Binding-site contacts:
Ligand atom C1 contacts residue THR261 of chain 1.D at 3.9 Å.
Ligand atom C6 contacts residue CYS262 of chain 1.D at 3.6 Å (hydrophobic).
Ligand atom C6 contacts residue THR261 of chain 1.D at 4.4 Å.
Ligand atom C5 contacts residue THR261 of chain 1.D at 4.0 Å.
Ligand atom O7 contacts residue THR255 of chain 1.D at 4.3 Å.
Ligand atom N2 contacts residue ASN259 of chain 1.D at 2.9 Å (h-bond).
Ligand atom C3 contacts residue ASN259 of chain 1.D at 3.8 Å.
Ligand atom C8 contacts residue ASN259 of chain 1.D at 4.0 Å.
Ligand atom C5 contacts residue CYS262 of chain 1.D at 4.2 Å (hydrophobic).
Ligand atom C7 contacts residue ASN259 of chain 1.D at 3.7 Å.
Ligand atom O5 contacts residue ASN259 of chain 1.D at 2.3 Å (h-bond).
Ligand atom C1 contacts residue ASN259 of chain 1.D at 1.4 Å.
Ligand atom O5 contacts residue CYS262 of chain 1.D at 3.7 Å.
Ligand atom C4 contacts residue ASN259 of chain 1.D at 4.2 Å.
Ligand atom C5 contacts residue ASN259 of chain 1.D at 3.6 Å.
Ligand atom C2 contacts residue ASN259 of chain 1.D at 2.5 Å.
Ligand atom O5 contacts residue THR261 of chain 1.D at 4.0 Å.

Sequence of chain 1.D:
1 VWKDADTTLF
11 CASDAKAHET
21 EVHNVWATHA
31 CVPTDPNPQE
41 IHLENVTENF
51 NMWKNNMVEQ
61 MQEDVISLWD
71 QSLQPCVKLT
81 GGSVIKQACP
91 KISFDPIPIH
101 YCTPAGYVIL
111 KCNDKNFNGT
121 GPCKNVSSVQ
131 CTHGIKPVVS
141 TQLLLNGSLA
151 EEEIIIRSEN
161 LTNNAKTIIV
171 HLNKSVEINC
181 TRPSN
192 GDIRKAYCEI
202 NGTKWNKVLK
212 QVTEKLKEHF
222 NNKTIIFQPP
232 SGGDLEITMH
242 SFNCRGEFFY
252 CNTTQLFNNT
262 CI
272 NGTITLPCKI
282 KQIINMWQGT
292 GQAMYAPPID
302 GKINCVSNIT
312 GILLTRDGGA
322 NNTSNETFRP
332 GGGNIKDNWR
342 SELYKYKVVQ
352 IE

The small molecule below binds the protein below.
Small molecule (SMILES): CC(=O)N[C@@H]1[C@@H](O)[C@H](O)[C@@H](CO)O[C@H]1O